The small molecule below binds the protein below.
Small molecule (SMILES): CC[C@@H](C)[C@@H](NC(=O)[C@@H](CS)NC(=O)[C@@H](Cc1c[nH]cn1)NC(=O)[C@@H](CC(C)C)NC(=O)[C@@H](CO)NC(=O)[C@@H](C)NC(=O)[C@@H](Cc1c[nH]c2ccccc12)NC(=O)[C@@H](Cc1ccc(O)cc1)NC(=O)[C@@H](CS)NC(=O)[C@@H](CC(C)C)NC(=O)[C@@H](CC(=O)O)NC(=O)[C@@H](CC(C)C)NC(=O)[C@H]1CCCN1)C(=O)N[C@@H](C(=O)N[C@H](CO)C(N)=O)C(C)C

Sequence of chain 1.A:
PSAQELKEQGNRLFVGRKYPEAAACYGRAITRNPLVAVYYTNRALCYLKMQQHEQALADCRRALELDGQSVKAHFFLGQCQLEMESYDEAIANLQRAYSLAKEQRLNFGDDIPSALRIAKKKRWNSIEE

Binding-site contacts:
Ligand atom CG1 contacts residue SER117 of chain 1.A at 3.7 Å.
Ligand atom CG contacts residue LYS75 of chain 1.A at 3.7 Å.
Ligand atom O contacts residue LYS52 of chain 1.A at 3.4 Å (salt-bridge).
Ligand atom SG contacts residue WHL1 of chain 1.E at 1.8 Å.
Ligand atom O contacts residue LYS75 of chain 1.A at 3.1 Å (salt-bridge).
Ligand atom CE2 contacts residue ASP114 of chain 1.A at 3.2 Å.
Ligand atom CE1 contacts residue LYS52 of chain 1.A at 3.7 Å.
Ligand atom OH contacts residue ASP114 of chain 1.A at 2.5 Å (salt-bridge).
Ligand atom O contacts residue ILE121 of chain 1.A at 3.5 Å.
Ligand atom N contacts residue PHE78 of chain 1.A at 3.8 Å.
Ligand atom CA contacts residue PHE78 of chain 1.A at 3.9 Å (hydrophobic).
Ligand atom CH2 contacts residue VAL74 of chain 1.A at 3.6 Å (hydrophobic).
Ligand atom CB contacts residue WHL1 of chain 1.E at 2.6 Å.
Ligand atom CD1 contacts residue PHE17 of chain 1.A at 3.6 Å (hydrophobic).
Ligand atom CD1 contacts residue ASN14 of chain 1.A at 3.5 Å.
Ligand atom OH contacts residue PHE111 of chain 1.A at 3.6 Å.
Ligand atom CB contacts residue LEU48 of chain 1.A at 3.8 Å (hydrophobic).
Ligand atom CG2 contacts residue GLN82 of chain 1.A at 3.3 Å.
Ligand atom CD2 contacts residue ASP114 of chain 1.A at 3.7 Å.
Ligand atom CZ contacts residue ASP114 of chain 1.A at 3.3 Å.
Ligand atom CD1 contacts residue TYR29 of chain 1.A at 3.3 Å (hydrophobic).
Ligand atom NE2 contacts residue LEU51 of chain 1.A at 3.5 Å.
Ligand atom O contacts residue PHE78 of chain 1.A at 3.7 Å.
Ligand atom CG contacts residue PHE78 of chain 1.A at 3.6 Å (hydrophobic).
Ligand atom CE3 contacts residue PHE78 of chain 1.A at 3.7 Å (hydrophobic).
Ligand atom O contacts residue PHE79 of chain 1.A at 3.7 Å.
Ligand atom CG1 contacts residue ALA118 of chain 1.A at 3.7 Å (hydrophobic).
Ligand atom CD2 contacts residue LEU51 of chain 1.A at 3.7 Å (hydrophobic).
Ligand atom CB contacts residue PHE79 of chain 1.A at 3.5 Å (hydrophobic).
Ligand atom CD1 contacts residue LYS75 of chain 1.A at 3.3 Å.
Ligand atom CB contacts residue PHE17 of chain 1.A at 3.5 Å (hydrophobic).
Ligand atom NE2 contacts residue GLU86 of chain 1.A at 3.2 Å (salt-bridge).
Ligand atom CD1 contacts residue PHE78 of chain 1.A at 3.6 Å (hydrophobic).
Ligand atom ND1 contacts residue LYS52 of chain 1.A at 3.0 Å (salt-bridge).
Ligand atom CB contacts residue WHL1 of chain 1.E at 3.8 Å.
Ligand atom CA contacts residue WHL1 of chain 1.E at 3.5 Å.
Ligand atom CD2 contacts residue LEU48 of chain 1.A at 3.7 Å (hydrophobic).
Ligand atom CD2 contacts residue ASN45 of chain 1.A at 3.6 Å.
Ligand atom CZ contacts residue PHE111 of chain 1.A at 3.6 Å (hydrophobic).
Ligand atom NE1 contacts residue LYS75 of chain 1.A at 3.9 Å.